The protein below binds the small molecule below.
Small molecule (SMILES): CC(=O)N[C@@H]1[C@@H](O)[C@H](O)[C@@H](CO)O[C@H]1O

Binding-site contacts:
Ligand atom C5 contacts residue ASN168 of chain 1.F at 3.7 Å.
Ligand atom N2 contacts residue ASN168 of chain 1.F at 2.9 Å (h-bond).
Ligand atom O5 contacts residue ASN168 of chain 1.F at 2.4 Å (h-bond).
Ligand atom O7 contacts residue ASN168 of chain 1.F at 3.1 Å (h-bond).
Ligand atom C1 contacts residue ASN168 of chain 1.F at 1.4 Å.
Ligand atom C4 contacts residue ASN168 of chain 1.F at 4.2 Å.
Ligand atom O7 contacts residue THR590 of chain 1.F at 3.7 Å.
Ligand atom O7 contacts residue GLN587 of chain 1.F at 4.2 Å.
Ligand atom C7 contacts residue ASN168 of chain 1.F at 3.2 Å.
Ligand atom C2 contacts residue ASN168 of chain 1.F at 2.4 Å.
Ligand atom C8 contacts residue ASN168 of chain 1.F at 4.4 Å.
Ligand atom C8 contacts residue CYS418 of chain 1.G at 3.8 Å (hydrophobic).
Ligand atom C3 contacts residue ASN168 of chain 1.F at 3.8 Å.
Ligand atom C8 contacts residue LEU416 of chain 1.G at 4.0 Å (hydrophobic).

Sequence of chain 1.F:
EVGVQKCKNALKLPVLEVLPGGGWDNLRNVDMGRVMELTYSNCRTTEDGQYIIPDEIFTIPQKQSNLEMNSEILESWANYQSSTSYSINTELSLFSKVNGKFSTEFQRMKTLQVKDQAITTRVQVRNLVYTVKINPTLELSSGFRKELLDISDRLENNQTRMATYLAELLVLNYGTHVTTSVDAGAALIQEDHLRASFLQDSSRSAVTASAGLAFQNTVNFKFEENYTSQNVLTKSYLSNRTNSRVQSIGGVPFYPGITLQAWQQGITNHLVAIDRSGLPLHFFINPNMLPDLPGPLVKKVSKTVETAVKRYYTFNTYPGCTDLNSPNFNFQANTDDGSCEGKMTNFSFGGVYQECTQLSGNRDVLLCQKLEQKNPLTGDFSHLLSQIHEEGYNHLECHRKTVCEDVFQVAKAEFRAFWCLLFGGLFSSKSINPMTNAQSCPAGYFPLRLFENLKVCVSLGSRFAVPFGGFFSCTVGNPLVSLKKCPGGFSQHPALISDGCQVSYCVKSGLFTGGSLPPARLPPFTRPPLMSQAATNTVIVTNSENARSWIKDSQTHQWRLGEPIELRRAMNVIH

Sequence of chain 1.G:
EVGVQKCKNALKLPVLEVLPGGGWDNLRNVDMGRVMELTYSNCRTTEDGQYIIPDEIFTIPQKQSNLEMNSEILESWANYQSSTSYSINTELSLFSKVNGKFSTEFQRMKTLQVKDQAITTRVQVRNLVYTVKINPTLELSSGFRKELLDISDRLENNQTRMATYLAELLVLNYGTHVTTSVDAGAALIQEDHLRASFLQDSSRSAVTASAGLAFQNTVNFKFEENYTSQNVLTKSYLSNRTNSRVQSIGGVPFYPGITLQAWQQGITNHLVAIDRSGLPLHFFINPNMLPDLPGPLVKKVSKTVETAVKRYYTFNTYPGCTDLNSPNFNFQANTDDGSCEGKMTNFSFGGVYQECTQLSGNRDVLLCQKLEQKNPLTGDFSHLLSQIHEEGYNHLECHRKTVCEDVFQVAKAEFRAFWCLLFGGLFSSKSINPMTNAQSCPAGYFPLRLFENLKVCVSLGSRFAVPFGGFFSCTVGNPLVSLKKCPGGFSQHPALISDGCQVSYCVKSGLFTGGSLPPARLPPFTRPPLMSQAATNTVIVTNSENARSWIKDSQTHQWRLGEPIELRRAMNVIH